Sequence of chain 41.A:
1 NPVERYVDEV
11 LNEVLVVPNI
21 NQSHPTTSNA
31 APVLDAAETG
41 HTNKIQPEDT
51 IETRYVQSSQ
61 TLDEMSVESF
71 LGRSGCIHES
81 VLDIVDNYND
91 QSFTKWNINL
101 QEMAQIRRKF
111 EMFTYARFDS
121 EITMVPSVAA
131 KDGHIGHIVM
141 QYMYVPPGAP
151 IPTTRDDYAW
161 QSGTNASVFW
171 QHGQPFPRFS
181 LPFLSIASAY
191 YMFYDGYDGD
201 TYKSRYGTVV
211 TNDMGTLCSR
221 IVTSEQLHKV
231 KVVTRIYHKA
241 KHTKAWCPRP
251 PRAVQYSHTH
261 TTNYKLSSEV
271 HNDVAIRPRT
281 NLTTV

Binding-site contacts:
Ligand atom C3 contacts residue LEU100 of chain 41.A at 3.7 Å (hydrophobic).
Ligand atom O1 contacts residue LEU100 of chain 41.A at 3.8 Å.
Ligand atom C5 contacts residue LEU100 of chain 41.A at 4.0 Å (hydrophobic).
Ligand atom C6B contacts residue LEU181 of chain 41.A at 3.5 Å (hydrophobic).
Ligand atom O1B contacts residue ILE98 of chain 41.A at 3.1 Å.
Ligand atom N2A contacts residue PHE179 of chain 41.A at 3.3 Å.
Ligand atom C4 contacts residue LEU100 of chain 41.A at 3.8 Å (hydrophobic).
Ligand atom C3C contacts residue LEU181 of chain 41.A at 4.0 Å (hydrophobic).
Ligand atom CM4 contacts residue ALA166 of chain 41.A at 3.1 Å (hydrophobic).
Ligand atom C4A contacts residue PHE179 of chain 41.A at 3.5 Å (hydrophobic).
Ligand atom CM2 contacts residue ILE122 of chain 41.A at 3.9 Å (hydrophobic).
Ligand atom N1A contacts residue PHE179 of chain 41.A at 3.2 Å.
Ligand atom CM6 contacts residue LEU181 of chain 41.A at 3.8 Å (hydrophobic).
Ligand atom C4A contacts residue TYR144 of chain 41.A at 3.5 Å (hydrophobic).
Ligand atom N1A contacts residue LEU217 of chain 41.A at 3.4 Å.
Ligand atom CM2 contacts residue ILE77 of chain 41.A at 3.9 Å (hydrophobic).
Ligand atom CM4 contacts residue TYR142 of chain 41.A at 3.9 Å (hydrophobic).
Ligand atom N5A contacts residue PHE179 of chain 41.A at 3.2 Å.
Ligand atom N2 contacts residue MET214 of chain 41.A at 3.7 Å.
Ligand atom N1A contacts residue MET124 of chain 41.A at 3.9 Å.
Ligand atom N3A contacts residue PHE179 of chain 41.A at 3.6 Å.
Ligand atom C1B contacts residue LEU181 of chain 41.A at 3.9 Å (hydrophobic).
Ligand atom CM6 contacts residue TYR144 of chain 41.A at 3.7 Å (hydrophobic).
Ligand atom C1B contacts residue ILE98 of chain 41.A at 3.6 Å (hydrophobic).
Ligand atom N2A contacts residue TYR144 of chain 41.A at 4.0 Å.
Ligand atom C4 contacts residue MET214 of chain 41.A at 4.0 Å (hydrophobic).
Ligand atom CM6 contacts residue LEU184 of chain 41.A at 3.6 Å (hydrophobic).
Ligand atom CM3 contacts residue TYR190 of chain 41.A at 3.8 Å (hydrophobic).
Ligand atom N5A contacts residue LEU217 of chain 41.A at 3.7 Å.
Ligand atom C5 contacts residue MET214 of chain 41.A at 3.7 Å (hydrophobic).
Ligand atom C5B contacts residue TYR144 of chain 41.A at 3.7 Å (hydrophobic).
Ligand atom C4 contacts residue TYR190 of chain 41.A at 3.8 Å (hydrophobic).
Ligand atom CM4 contacts residue TYR144 of chain 41.A at 3.8 Å (hydrophobic).
Ligand atom O1 contacts residue MET214 of chain 41.A at 3.2 Å.
Ligand atom N2 contacts residue LEU100 of chain 41.A at 3.8 Å.
Ligand atom C5B contacts residue LEU181 of chain 41.A at 3.6 Å (hydrophobic).
Ligand atom CM4 contacts residue VAL168 of chain 41.A at 3.9 Å (hydrophobic).
Ligand atom C1C contacts residue MET214 of chain 41.A at 3.4 Å (hydrophobic).
Ligand atom C6B contacts residue ILE98 of chain 41.A at 3.8 Å (hydrophobic).
Ligand atom N3A contacts residue TYR144 of chain 41.A at 3.2 Å.

The small molecule below binds the protein below.
Small molecule (SMILES): Cc1cc(CCCOc2c(C)cc(-n3nnc(C)n3)cc2C)on1